Sequence of chain 1.C:
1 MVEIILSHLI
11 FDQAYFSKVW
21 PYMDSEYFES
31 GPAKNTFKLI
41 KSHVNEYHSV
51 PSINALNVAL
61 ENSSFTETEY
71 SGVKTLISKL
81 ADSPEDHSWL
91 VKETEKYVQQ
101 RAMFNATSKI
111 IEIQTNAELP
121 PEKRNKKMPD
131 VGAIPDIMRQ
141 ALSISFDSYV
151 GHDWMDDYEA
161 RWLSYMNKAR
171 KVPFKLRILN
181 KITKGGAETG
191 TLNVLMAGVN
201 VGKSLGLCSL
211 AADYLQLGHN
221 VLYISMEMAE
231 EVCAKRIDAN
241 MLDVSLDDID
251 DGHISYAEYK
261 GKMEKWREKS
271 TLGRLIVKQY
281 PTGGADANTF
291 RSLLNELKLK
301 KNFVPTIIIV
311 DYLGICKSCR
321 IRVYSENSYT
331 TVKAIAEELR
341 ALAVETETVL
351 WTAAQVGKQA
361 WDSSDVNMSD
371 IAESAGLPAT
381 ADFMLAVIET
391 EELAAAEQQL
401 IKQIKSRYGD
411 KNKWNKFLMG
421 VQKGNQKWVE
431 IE

Binding-site contacts:
Ligand atom N6 contacts residue TYR408 of chain 1.C at 3.7 Å.
Ligand atom O1A contacts residue LEU205 of chain 1.D at 3.1 Å (h-bond).
Ligand atom S1G contacts residue ARG407 of chain 1.C at 2.6 Å (salt-bridge).
Ligand atom C5' contacts residue GLY202 of chain 1.D at 3.7 Å.
Ligand atom O3A contacts residue ASN200 of chain 1.D at 3.5 Å.
Ligand atom O2B contacts residue MG1 of chain 1.O at 2.2 Å.
Ligand atom O3G contacts residue LYS405 of chain 1.C at 3.4 Å (salt-bridge).
Ligand atom O2G contacts residue MG1 of chain 1.O at 2.8 Å.
Ligand atom O2B contacts residue GLY202 of chain 1.D at 2.9 Å (h-bond).
Ligand atom O3G contacts residue ASN200 of chain 1.D at 3.6 Å.
Ligand atom S1G contacts residue GLU227 of chain 1.D at 3.3 Å (salt-bridge).
Ligand atom C6 contacts residue LEU246 of chain 1.D at 3.6 Å (hydrophobic).
Ligand atom PB contacts residue MG1 of chain 1.O at 3.2 Å.
Ligand atom O1B contacts residue ASN200 of chain 1.D at 3.3 Å (h-bond).
Ligand atom N6 contacts residue ARG407 of chain 1.C at 3.7 Å.
Ligand atom O2' contacts residue ASP410 of chain 1.C at 3.0 Å (salt-bridge).
Ligand atom O2A contacts residue ARG236 of chain 1.D at 2.6 Å (salt-bridge).
Ligand atom PA contacts residue ARG236 of chain 1.D at 3.5 Å.
Ligand atom O2B contacts residue SER204 of chain 1.D at 3.2 Å.
Ligand atom O3B contacts residue ASN200 of chain 1.D at 3.6 Å.
Ligand atom N7 contacts residue ARG407 of chain 1.C at 3.4 Å (salt-bridge).
Ligand atom O2G contacts residue GLN355 of chain 1.D at 3.3 Å (h-bond).
Ligand atom O3' contacts residue ASN200 of chain 1.D at 2.7 Å (h-bond).
Ligand atom S1G contacts residue MG1 of chain 1.O at 2.5 Å.
Ligand atom O2' contacts residue LYS423 of chain 1.D at 3.5 Å.
Ligand atom C3' contacts residue ASN200 of chain 1.D at 3.2 Å.
Ligand atom O3G contacts residue VAL199 of chain 1.D at 3.4 Å.
Ligand atom PB contacts residue GLY202 of chain 1.D at 3.0 Å.
Ligand atom PA contacts residue GLY202 of chain 1.D at 3.4 Å.
Ligand atom O1A contacts residue ARG236 of chain 1.D at 3.0 Å (salt-bridge).
Ligand atom O3A contacts residue GLY202 of chain 1.D at 3.0 Å (h-bond).
Ligand atom O1B contacts residue GLY202 of chain 1.D at 2.8 Å (h-bond).
Ligand atom O1A contacts residue GLY202 of chain 1.D at 2.8 Å (h-bond).
Ligand atom O3B contacts residue MG1 of chain 1.O at 3.1 Å.
Ligand atom PG contacts residue MG1 of chain 1.O at 2.9 Å.
Ligand atom O1A contacts residue SER204 of chain 1.D at 3.3 Å.
Ligand atom O2G contacts residue LYS203 of chain 1.D at 3.3 Å (salt-bridge).
Ligand atom S1G contacts residue ALA379 of chain 1.C at 3.6 Å.
Ligand atom C2' contacts residue GLY409 of chain 1.C at 3.7 Å.
Ligand atom O3' contacts residue LYS411 of chain 1.C at 2.9 Å (salt-bridge).

A small-molecule ligand and the protein it binds are described below.
Small molecule (SMILES): Nc1ncnc2c1ncn2[C@@H]1O[C@H](COP(=O)(O)OP(=O)(O)OP(O)(O)=S)[C@@H](O)[C@H]1O

Sequence of chain 1.D:
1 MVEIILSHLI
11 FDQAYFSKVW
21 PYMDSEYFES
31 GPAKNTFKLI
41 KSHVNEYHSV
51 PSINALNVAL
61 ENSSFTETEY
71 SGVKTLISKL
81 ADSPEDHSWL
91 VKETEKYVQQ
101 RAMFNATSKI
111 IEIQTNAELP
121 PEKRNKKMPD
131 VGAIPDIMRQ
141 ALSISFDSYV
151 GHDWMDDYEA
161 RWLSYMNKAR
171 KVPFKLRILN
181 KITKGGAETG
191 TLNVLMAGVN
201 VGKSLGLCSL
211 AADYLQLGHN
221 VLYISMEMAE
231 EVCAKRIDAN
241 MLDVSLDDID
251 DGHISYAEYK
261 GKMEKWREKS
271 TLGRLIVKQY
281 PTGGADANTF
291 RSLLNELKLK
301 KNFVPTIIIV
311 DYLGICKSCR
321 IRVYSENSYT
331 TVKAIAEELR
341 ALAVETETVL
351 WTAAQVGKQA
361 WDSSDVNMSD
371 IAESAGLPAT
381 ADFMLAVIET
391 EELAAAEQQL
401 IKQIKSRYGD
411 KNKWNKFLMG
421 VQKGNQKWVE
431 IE